Sequence of chain 1.D:
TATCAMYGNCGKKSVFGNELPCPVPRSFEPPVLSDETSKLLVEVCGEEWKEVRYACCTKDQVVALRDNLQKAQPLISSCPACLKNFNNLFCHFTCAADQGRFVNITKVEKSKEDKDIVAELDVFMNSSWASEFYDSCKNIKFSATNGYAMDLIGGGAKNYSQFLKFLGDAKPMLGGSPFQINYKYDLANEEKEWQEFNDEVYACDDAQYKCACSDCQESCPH

The protein below binds the small molecule below.
Small molecule (SMILES): CC(=O)N[C@H]1[C@H](O[C@H]2[C@H](O)[C@@H](NC(C)=O)CO[C@@H]2CO)O[C@H](CO)[C@@H](O[C@@H]2O[C@H](CO[C@H]3O[C@H](CO)[C@@H](O)[C@H](O[C@H]4O[C@H](CO)[C@@H](O)[C@H](O)[C@@H]4O[C@H]4O[C@H](CO)[C@@H](O)[C@H](O)[C@@H]4O)[C@@H]3O)[C@@H](O)[C@H](O[C@H]3O[C@H](CO)[C@@H](O)[C@H](O)[C@@H]3O)[C@@H]2O)[C@@H]1O

Binding-site contacts:
Ligand atom O5 contacts residue ASN123 of chain 1.D at 2.4 Å (h-bond).
Ligand atom C8 contacts residue TRP213 of chain 1.D at 3.6 Å (hydrophobic).
Ligand atom N2 contacts residue ASN123 of chain 1.D at 2.9 Å (h-bond).
Ligand atom O5 contacts residue THR125 of chain 1.D at 4.1 Å.
Ligand atom C5 contacts residue ILE124 of chain 1.D at 4.3 Å (hydrophobic).
Ligand atom C6 contacts residue THR125 of chain 1.D at 4.4 Å.
Ligand atom O6 contacts residue THR125 of chain 1.D at 3.7 Å.
Ligand atom C8 contacts residue GLU210 of chain 1.D at 4.2 Å.
Ligand atom C8 contacts residue PHE143 of chain 1.D at 3.7 Å (hydrophobic).
Ligand atom C3 contacts residue ASN123 of chain 1.D at 3.8 Å.
Ligand atom C1 contacts residue ASN123 of chain 1.D at 1.4 Å.
Ligand atom C2 contacts residue ASN123 of chain 1.D at 2.5 Å.
Ligand atom O7 contacts residue PHE143 of chain 1.D at 3.7 Å.
Ligand atom O7 contacts residue ASN123 of chain 1.D at 3.7 Å.
Ligand atom C7 contacts residue ASN123 of chain 1.D at 3.5 Å.
Ligand atom C5 contacts residue ASN123 of chain 1.D at 3.6 Å.
Ligand atom O5 contacts residue ILE124 of chain 1.D at 3.7 Å.
Ligand atom C4 contacts residue ASN123 of chain 1.D at 4.2 Å.
Ligand atom O6 contacts residue ILE124 of chain 1.D at 4.1 Å.
Ligand atom C1 contacts residue TRP213 of chain 1.D at 4.3 Å (hydrophobic).
Ligand atom C8 contacts residue LEU206 of chain 1.D at 4.2 Å (hydrophobic).
Ligand atom C6 contacts residue ILE124 of chain 1.D at 3.9 Å (hydrophobic).
Ligand atom C7 contacts residue PHE143 of chain 1.D at 3.8 Å (hydrophobic).
Ligand atom C7 contacts residue TRP213 of chain 1.D at 4.4 Å (hydrophobic).
Ligand atom N2 contacts residue TRP213 of chain 1.D at 4.1 Å.